Sequence of chain 1.A:
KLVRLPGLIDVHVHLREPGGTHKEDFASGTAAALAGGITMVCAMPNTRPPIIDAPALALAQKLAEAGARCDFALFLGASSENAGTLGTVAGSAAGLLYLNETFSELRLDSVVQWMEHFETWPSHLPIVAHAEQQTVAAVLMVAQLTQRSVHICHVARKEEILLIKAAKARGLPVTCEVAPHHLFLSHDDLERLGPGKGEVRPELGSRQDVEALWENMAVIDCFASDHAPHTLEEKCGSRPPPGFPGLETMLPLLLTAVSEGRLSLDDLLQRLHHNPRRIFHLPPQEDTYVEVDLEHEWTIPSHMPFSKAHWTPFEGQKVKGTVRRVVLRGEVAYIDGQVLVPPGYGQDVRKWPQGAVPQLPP

A small-molecule ligand and the protein it binds are described below.
Small molecule (SMILES): O=C(O)c1[nH]c(=O)[nH]c(=O)c1F

Binding-site contacts:
Ligand atom O2 contacts residue PRO249 of chain 1.A at 3.2 Å.
Ligand atom C6 contacts residue HIS137 of chain 1.A at 4.0 Å.
Ligand atom F5 contacts residue HIS20 of chain 1.A at 3.5 Å.
Ligand atom C4 contacts residue PRO249 of chain 1.A at 3.9 Å (hydrophobic).
Ligand atom O6 contacts residue ARG208 of chain 1.A at 3.8 Å.
Ligand atom O2 contacts residue GLY250 of chain 1.A at 3.2 Å (h-bond).
Ligand atom C41 contacts residue ASN52 of chain 1.A at 3.9 Å.
Ligand atom O6 contacts residue ZN1 of chain 1.B at 2.6 Å.
Ligand atom N1 contacts residue ZN1 of chain 1.B at 4.1 Å.
Ligand atom O6 contacts residue HIS137 of chain 1.A at 2.9 Å (h-bond).
Ligand atom N3 contacts residue PRO249 of chain 1.A at 2.9 Å (h-bond).
Ligand atom C5 contacts residue ASN52 of chain 1.A at 4.1 Å.
Ligand atom O42 contacts residue ARG22 of chain 1.A at 2.9 Å (salt-bridge).
Ligand atom F5 contacts residue KCX103 of chain 1.A at 3.8 Å.
Ligand atom C41 contacts residue ARG22 of chain 1.A at 3.5 Å.
Ligand atom O42 contacts residue HIS20 of chain 1.A at 3.4 Å (h-bond).
Ligand atom O41 contacts residue HIS237 of chain 1.A at 2.9 Å (h-bond).
Ligand atom O2 contacts residue VAL207 of chain 1.A at 3.6 Å.
Ligand atom C5 contacts residue ZN1 of chain 1.C at 4.2 Å.
Ligand atom C41 contacts residue PRO249 of chain 1.A at 4.0 Å (hydrophobic).
Ligand atom O2 contacts residue ARG208 of chain 1.A at 2.9 Å (salt-bridge).
Ligand atom C5 contacts residue HIS20 of chain 1.A at 4.0 Å.
Ligand atom C6 contacts residue ZN1 of chain 1.B at 3.5 Å.
Ligand atom C41 contacts residue ALA235 of chain 1.A at 4.0 Å (hydrophobic).
Ligand atom O41 contacts residue ARG22 of chain 1.A at 2.8 Å (salt-bridge).
Ligand atom N1 contacts residue ARG208 of chain 1.A at 2.7 Å (salt-bridge).
Ligand atom F5 contacts residue TYR105 of chain 1.A at 3.7 Å.
Ligand atom O6 contacts residue KCX103 of chain 1.A at 3.9 Å.
Ligand atom C2 contacts residue GLY250 of chain 1.A at 4.0 Å.
Ligand atom N3 contacts residue GLY250 of chain 1.A at 3.9 Å.
Ligand atom C2 contacts residue ARG208 of chain 1.A at 3.4 Å.
Ligand atom N3 contacts residue ALA235 of chain 1.A at 3.9 Å.
Ligand atom C2 contacts residue PRO249 of chain 1.A at 3.6 Å (hydrophobic).
Ligand atom F5 contacts residue ZN1 of chain 1.C at 4.1 Å.
Ligand atom N1 contacts residue ASP233 of chain 1.A at 4.1 Å.
Ligand atom O41 contacts residue PRO249 of chain 1.A at 3.1 Å (h-bond).
Ligand atom O42 contacts residue ASN52 of chain 1.A at 2.9 Å (h-bond).
Ligand atom O41 contacts residue ALA235 of chain 1.A at 3.7 Å.
Ligand atom F5 contacts residue ASN52 of chain 1.A at 3.0 Å.
Ligand atom C6 contacts residue ARG208 of chain 1.A at 3.7 Å.